Binding-site contacts:
Ligand atom O6 contacts residue ASP119 of chain 3.A at 3.5 Å (salt-bridge).
Ligand atom O2' contacts residue PHE28 of chain 3.A at 3.3 Å.
Ligand atom N7 contacts residue ASN116 of chain 3.A at 3.1 Å (h-bond).
Ligand atom O2' contacts residue ASP30 of chain 3.A at 3.1 Å (salt-bridge).
Ligand atom C2' contacts residue VAL29 of chain 3.A at 3.4 Å (hydrophobic).
Ligand atom O2G contacts residue MG1 of chain 3.C at 2.0 Å.
Ligand atom O1B contacts residue GLY15 of chain 3.A at 3.1 Å (h-bond).
Ligand atom N1 contacts residue ASP119 of chain 3.A at 2.8 Å (salt-bridge).
Ligand atom O3G contacts residue GLY12 of chain 3.A at 3.5 Å.
Ligand atom O1B contacts residue GLY13 of chain 3.A at 3.5 Å (h-bond).
Ligand atom C3' contacts residue GLU31 of chain 3.A at 3.5 Å.
Ligand atom O1A contacts residue SER17 of chain 3.A at 3.4 Å (h-bond).
Ligand atom O6 contacts residue SER145 of chain 3.A at 3.5 Å.
Ligand atom O3G contacts residue GLY60 of chain 3.A at 2.8 Å (h-bond).
Ligand atom O6 contacts residue ASN116 of chain 3.A at 3.3 Å (h-bond).
Ligand atom O2G contacts residue THR35 of chain 3.A at 2.9 Å (h-bond).
Ligand atom N2 contacts residue LEU120 of chain 3.A at 3.5 Å.
Ligand atom O3G contacts residue LYS16 of chain 3.A at 2.7 Å (salt-bridge).
Ligand atom O2B contacts residue LYS16 of chain 3.A at 3.6 Å (salt-bridge).
Ligand atom O3A contacts residue GLY15 of chain 3.A at 3.2 Å (h-bond).
Ligand atom PG contacts residue MG1 of chain 3.C at 3.2 Å.
Ligand atom C5' contacts residue GLY13 of chain 3.A at 3.6 Å.
Ligand atom O1A contacts residue GLY15 of chain 3.A at 3.3 Å.
Ligand atom O2B contacts residue SER17 of chain 3.A at 2.9 Å (h-bond).
Ligand atom O1A contacts residue ALA18 of chain 3.A at 2.8 Å (h-bond).
Ligand atom O1B contacts residue VAL14 of chain 3.A at 3.3 Å (h-bond).
Ligand atom N2 contacts residue ASP119 of chain 3.A at 2.9 Å (salt-bridge).
Ligand atom PB contacts residue MG1 of chain 3.C at 3.2 Å.
Ligand atom O2B contacts residue MG1 of chain 3.C at 2.1 Å.
Ligand atom O1B contacts residue LYS16 of chain 3.A at 2.8 Å (salt-bridge).
Ligand atom N3B contacts residue GLY13 of chain 3.A at 3.1 Å (h-bond).
Ligand atom O3' contacts residue ASP30 of chain 3.A at 2.9 Å (salt-bridge).
Ligand atom C6 contacts residue ASP119 of chain 3.A at 3.6 Å.
Ligand atom O4' contacts residue LYS117 of chain 3.A at 3.2 Å (salt-bridge).
Ligand atom O1G contacts residue PRO34 of chain 3.A at 3.5 Å.
Ligand atom N3B contacts residue MG1 of chain 3.C at 3.4 Å.
Ligand atom O2' contacts residue VAL29 of chain 3.A at 2.7 Å (h-bond).
Ligand atom O6 contacts residue LYS117 of chain 3.A at 3.3 Å.
Ligand atom O6 contacts residue ALA146 of chain 3.A at 2.9 Å (h-bond).
Ligand atom C8 contacts residue GLY15 of chain 3.A at 3.6 Å.

This protein binds this small molecule.
Small molecule (SMILES): Nc1nc2c(ncn2[C@@H]2O[C@H](CO[P](=O)(O)O[P](=O)(O)NP(=O)(O)O)[C@@H](O)[C@H]2O)c(=O)[nH]1

Sequence of chain 3.A:
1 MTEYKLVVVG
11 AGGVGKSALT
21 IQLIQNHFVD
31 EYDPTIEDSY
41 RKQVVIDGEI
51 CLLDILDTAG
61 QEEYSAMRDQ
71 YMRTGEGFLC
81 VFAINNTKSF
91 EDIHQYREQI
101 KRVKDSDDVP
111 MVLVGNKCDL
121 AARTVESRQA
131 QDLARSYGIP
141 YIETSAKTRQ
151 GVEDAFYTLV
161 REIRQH